Binding-site contacts:
Ligand atom CAK contacts residue GLU65 of chain 1.B at 4.4 Å.
Ligand atom OAA contacts residue GLU65 of chain 1.B at 4.0 Å.
Ligand atom SAO contacts residue ARG62 of chain 1.B at 4.0 Å.
Ligand atom CAK contacts residue GLN64 of chain 1.B at 3.6 Å.
Ligand atom OAB contacts residue LYS63 of chain 1.B at 3.4 Å (salt-bridge).
Ligand atom OAB contacts residue GLN64 of chain 1.B at 3.0 Å (h-bond).
Ligand atom OAA contacts residue ARG62 of chain 1.B at 3.5 Å.
Ligand atom SAO contacts residue GLU65 of chain 1.B at 4.2 Å.
Ligand atom OAD contacts residue LYS63 of chain 1.B at 4.3 Å.
Ligand atom OAB contacts residue ARG62 of chain 1.B at 3.0 Å.
Ligand atom OAD contacts residue GLN64 of chain 1.B at 4.4 Å.
Ligand atom OAB contacts residue GLU65 of chain 1.B at 3.0 Å (salt-bridge).
Ligand atom SAO contacts residue GLN64 of chain 1.B at 4.1 Å.
Ligand atom OAD contacts residue ARG62 of chain 1.B at 4.2 Å.

The small molecule below binds the protein below.
Small molecule (SMILES): O=S(=O)(O)C[C@H](O)CNC1CCCCC1

Sequence of chain 1.B:
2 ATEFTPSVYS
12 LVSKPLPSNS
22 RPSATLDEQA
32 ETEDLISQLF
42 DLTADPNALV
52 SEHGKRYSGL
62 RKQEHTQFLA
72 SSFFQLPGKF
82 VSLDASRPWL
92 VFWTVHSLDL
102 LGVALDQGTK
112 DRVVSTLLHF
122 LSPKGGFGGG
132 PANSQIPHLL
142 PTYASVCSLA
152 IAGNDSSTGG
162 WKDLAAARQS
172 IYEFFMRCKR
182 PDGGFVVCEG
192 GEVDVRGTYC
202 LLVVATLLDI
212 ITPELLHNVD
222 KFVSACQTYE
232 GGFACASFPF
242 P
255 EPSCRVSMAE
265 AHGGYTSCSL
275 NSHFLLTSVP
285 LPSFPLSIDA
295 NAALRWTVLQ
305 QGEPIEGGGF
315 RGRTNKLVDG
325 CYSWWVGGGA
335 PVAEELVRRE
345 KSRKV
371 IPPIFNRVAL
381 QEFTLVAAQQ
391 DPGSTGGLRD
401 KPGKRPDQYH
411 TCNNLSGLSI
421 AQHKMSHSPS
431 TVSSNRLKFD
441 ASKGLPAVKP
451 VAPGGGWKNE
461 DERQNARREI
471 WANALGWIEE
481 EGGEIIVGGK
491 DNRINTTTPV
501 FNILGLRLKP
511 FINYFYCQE